Sequence of chain 1.A:
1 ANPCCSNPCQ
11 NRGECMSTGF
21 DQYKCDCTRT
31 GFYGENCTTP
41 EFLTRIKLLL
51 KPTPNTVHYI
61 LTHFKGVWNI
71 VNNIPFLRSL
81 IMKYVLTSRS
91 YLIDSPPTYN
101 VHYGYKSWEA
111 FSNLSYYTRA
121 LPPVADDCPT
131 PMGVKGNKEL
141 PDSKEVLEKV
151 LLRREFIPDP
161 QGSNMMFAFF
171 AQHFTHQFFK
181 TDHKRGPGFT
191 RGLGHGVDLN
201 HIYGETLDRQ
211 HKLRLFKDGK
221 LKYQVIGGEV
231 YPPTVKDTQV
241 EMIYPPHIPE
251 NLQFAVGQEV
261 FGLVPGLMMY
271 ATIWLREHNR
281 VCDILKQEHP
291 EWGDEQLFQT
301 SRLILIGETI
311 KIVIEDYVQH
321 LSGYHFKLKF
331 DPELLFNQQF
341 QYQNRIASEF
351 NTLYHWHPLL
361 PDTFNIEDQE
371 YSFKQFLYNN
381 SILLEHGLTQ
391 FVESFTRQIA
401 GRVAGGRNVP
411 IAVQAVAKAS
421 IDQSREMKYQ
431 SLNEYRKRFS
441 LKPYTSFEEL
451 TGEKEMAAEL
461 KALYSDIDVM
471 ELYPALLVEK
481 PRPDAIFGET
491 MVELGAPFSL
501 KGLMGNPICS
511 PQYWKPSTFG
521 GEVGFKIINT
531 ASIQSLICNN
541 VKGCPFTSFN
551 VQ

This protein binds this small molecule.
Small molecule (SMILES): CC(=O)N[C@@H]1[C@@H](O)[C@H](O)[C@@H](CO)O[C@H]1O

Binding-site contacts:
Ligand atom C7 contacts residue ASN36 of chain 1.A at 4.0 Å.
Ligand atom C5 contacts residue ASN36 of chain 1.A at 3.4 Å.
Ligand atom O7 contacts residue ASN36 of chain 1.A at 3.8 Å.
Ligand atom C4 contacts residue GLU35 of chain 1.A at 4.4 Å.
Ligand atom C7 contacts residue PRO8 of chain 1.A at 4.3 Å (hydrophobic).
Ligand atom C2 contacts residue ASN36 of chain 1.A at 2.9 Å.
Ligand atom O6 contacts residue GLU35 of chain 1.A at 4.1 Å.
Ligand atom C8 contacts residue SER6 of chain 1.A at 3.5 Å.
Ligand atom N2 contacts residue ASN36 of chain 1.A at 3.6 Å.
Ligand atom C6 contacts residue GLU35 of chain 1.A at 3.2 Å.
Ligand atom C3 contacts residue ASN36 of chain 1.A at 4.0 Å.
Ligand atom O6 contacts residue ASN36 of chain 1.A at 4.2 Å.
Ligand atom C1 contacts residue ASN36 of chain 1.A at 1.4 Å.
Ligand atom C8 contacts residue PRO8 of chain 1.A at 4.0 Å (hydrophobic).
Ligand atom C5 contacts residue GLU35 of chain 1.A at 4.3 Å.
Ligand atom C8 contacts residue TYR23 of chain 1.A at 4.4 Å (hydrophobic).
Ligand atom C4 contacts residue ASN36 of chain 1.A at 4.2 Å.
Ligand atom C1 contacts residue TYR23 of chain 1.A at 3.5 Å (hydrophobic).
Ligand atom C2 contacts residue TYR23 of chain 1.A at 3.1 Å (hydrophobic).
Ligand atom N2 contacts residue PRO8 of chain 1.A at 4.4 Å.
Ligand atom C7 contacts residue TYR23 of chain 1.A at 3.9 Å (hydrophobic).
Ligand atom N2 contacts residue TYR23 of chain 1.A at 2.9 Å (h-bond).
Ligand atom C6 contacts residue ASN36 of chain 1.A at 3.7 Å.
Ligand atom O5 contacts residue ASN36 of chain 1.A at 2.2 Å (h-bond).